Sequence of chain 1.E:
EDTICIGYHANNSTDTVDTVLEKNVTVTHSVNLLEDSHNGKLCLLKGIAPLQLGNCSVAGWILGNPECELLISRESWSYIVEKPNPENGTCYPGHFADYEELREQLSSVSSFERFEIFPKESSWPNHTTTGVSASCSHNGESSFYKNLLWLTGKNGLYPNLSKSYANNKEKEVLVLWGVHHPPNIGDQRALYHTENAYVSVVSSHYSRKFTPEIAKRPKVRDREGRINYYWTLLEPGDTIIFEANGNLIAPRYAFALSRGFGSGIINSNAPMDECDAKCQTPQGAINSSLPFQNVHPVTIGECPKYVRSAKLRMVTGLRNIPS

The small molecule below binds the protein below.
Small molecule (SMILES): CC(=O)N[C@@H]1[C@@H](O)[C@H](O)[C@@H](CO)O[C@H]1O

Binding-site contacts:
Ligand atom O5 contacts residue ASN160 of chain 1.E at 2.3 Å (h-bond).
Ligand atom N2 contacts residue ASN160 of chain 1.E at 2.8 Å (h-bond).
Ligand atom O5 contacts residue TYR198 of chain 1.E at 2.6 Å (h-bond).
Ligand atom C4 contacts residue ASN160 of chain 1.E at 4.2 Å.
Ligand atom C5 contacts residue ASN160 of chain 1.E at 3.6 Å.
Ligand atom C1 contacts residue TYR198 of chain 1.E at 3.6 Å (hydrophobic).
Ligand atom C6 contacts residue TYR198 of chain 1.E at 3.4 Å (hydrophobic).
Ligand atom C3 contacts residue ASN160 of chain 1.E at 3.7 Å.
Ligand atom C1 contacts residue ASN160 of chain 1.E at 1.4 Å.
Ligand atom C4 contacts residue TYR198 of chain 1.E at 4.5 Å (hydrophobic).
Ligand atom C2 contacts residue ASN160 of chain 1.E at 2.4 Å.
Ligand atom C5 contacts residue TYR198 of chain 1.E at 3.6 Å (hydrophobic).
Ligand atom C7 contacts residue ASN160 of chain 1.E at 3.2 Å.
Ligand atom O7 contacts residue ASN160 of chain 1.E at 3.1 Å (h-bond).
Ligand atom C2 contacts residue TYR198 of chain 1.E at 4.4 Å (hydrophobic).
Ligand atom C8 contacts residue ASN160 of chain 1.E at 3.3 Å.